Sequence of chain 49.H:
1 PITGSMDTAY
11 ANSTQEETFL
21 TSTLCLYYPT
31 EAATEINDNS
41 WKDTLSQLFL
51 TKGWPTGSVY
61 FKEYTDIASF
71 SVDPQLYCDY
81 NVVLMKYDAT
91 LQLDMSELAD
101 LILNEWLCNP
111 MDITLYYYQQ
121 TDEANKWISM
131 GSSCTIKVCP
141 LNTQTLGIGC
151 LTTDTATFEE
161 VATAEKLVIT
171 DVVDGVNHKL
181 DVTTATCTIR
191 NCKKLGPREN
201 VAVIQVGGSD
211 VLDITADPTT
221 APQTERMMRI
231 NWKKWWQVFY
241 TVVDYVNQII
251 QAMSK

Binding-site contacts:
Ligand atom O7 contacts residue ASN12 of chain 49.H at 3.6 Å.
Ligand atom C1 contacts residue ASN12 of chain 49.H at 2.2 Å.
Ligand atom C5 contacts residue ASN12 of chain 49.H at 4.1 Å.
Ligand atom C2 contacts residue ASN12 of chain 49.H at 3.2 Å.
Ligand atom C7 contacts residue ASN12 of chain 49.H at 3.9 Å.
Ligand atom O5 contacts residue ASN12 of chain 49.H at 2.7 Å (h-bond).
Ligand atom N2 contacts residue ASN12 of chain 49.H at 3.8 Å.

A small-molecule ligand and the protein it binds are described below.
Small molecule (SMILES): CC(=O)N[C@H]1[C@H](O[C@H]2[C@H](O)[C@@H](NC(C)=O)CO[C@@H]2CO)O[C@H](CO)[C@@H](O)[C@@H]1O